Sequence of chain 1.B:
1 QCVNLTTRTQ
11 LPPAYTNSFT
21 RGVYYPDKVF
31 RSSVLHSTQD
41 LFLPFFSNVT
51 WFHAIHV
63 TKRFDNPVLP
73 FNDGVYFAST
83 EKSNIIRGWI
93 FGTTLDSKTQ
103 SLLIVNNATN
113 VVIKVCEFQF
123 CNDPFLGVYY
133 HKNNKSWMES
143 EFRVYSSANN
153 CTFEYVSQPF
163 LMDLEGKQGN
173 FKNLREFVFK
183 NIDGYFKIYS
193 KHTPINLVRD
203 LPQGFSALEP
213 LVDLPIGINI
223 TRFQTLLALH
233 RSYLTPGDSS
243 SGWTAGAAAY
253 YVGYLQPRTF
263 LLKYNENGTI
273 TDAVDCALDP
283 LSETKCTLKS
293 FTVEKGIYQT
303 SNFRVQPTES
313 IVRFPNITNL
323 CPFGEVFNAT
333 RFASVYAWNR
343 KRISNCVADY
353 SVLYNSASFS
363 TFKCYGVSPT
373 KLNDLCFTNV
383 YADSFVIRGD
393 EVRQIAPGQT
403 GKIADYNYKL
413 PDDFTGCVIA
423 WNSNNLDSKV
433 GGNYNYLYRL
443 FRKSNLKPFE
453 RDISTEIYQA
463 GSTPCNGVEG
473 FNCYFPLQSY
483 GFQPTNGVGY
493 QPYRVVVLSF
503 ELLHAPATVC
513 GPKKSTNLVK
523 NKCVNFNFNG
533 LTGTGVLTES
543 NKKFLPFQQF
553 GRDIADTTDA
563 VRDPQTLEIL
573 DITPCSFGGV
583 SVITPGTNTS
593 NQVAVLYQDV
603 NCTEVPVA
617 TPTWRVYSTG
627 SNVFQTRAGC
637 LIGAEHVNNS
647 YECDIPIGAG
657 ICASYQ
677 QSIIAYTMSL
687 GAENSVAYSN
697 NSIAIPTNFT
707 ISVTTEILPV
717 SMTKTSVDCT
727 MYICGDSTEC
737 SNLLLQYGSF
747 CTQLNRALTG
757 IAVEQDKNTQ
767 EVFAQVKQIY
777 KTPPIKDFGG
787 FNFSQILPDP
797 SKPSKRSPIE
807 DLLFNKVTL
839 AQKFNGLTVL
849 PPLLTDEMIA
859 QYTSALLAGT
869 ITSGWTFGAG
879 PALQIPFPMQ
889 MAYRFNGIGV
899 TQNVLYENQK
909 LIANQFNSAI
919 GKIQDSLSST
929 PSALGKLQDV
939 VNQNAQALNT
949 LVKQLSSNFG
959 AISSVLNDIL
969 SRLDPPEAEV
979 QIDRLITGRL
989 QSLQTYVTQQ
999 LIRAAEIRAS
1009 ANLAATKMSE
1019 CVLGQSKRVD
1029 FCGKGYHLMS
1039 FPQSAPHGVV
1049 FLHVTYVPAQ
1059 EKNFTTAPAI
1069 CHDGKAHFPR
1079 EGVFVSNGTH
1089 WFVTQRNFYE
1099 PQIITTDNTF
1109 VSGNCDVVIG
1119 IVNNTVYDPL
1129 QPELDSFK

Binding-site contacts:
Ligand atom O5 contacts residue ASN318 of chain 1.B at 2.4 Å (h-bond).
Ligand atom C5 contacts residue ASN318 of chain 1.B at 3.6 Å.
Ligand atom C2 contacts residue ASN318 of chain 1.B at 2.4 Å.
Ligand atom C1 contacts residue GLN567 of chain 1.B at 3.9 Å.
Ligand atom C6 contacts residue ASN318 of chain 1.B at 4.1 Å.
Ligand atom O3 contacts residue GLN567 of chain 1.B at 4.4 Å.
Ligand atom C2 contacts residue GLN567 of chain 1.B at 3.7 Å.
Ligand atom C7 contacts residue GLN567 of chain 1.B at 4.5 Å.
Ligand atom O7 contacts residue ARG315 of chain 1.B at 4.3 Å.
Ligand atom O7 contacts residue ASN318 of chain 1.B at 4.3 Å.
Ligand atom N2 contacts residue GLN567 of chain 1.B at 4.4 Å.
Ligand atom C1 contacts residue ASN318 of chain 1.B at 1.4 Å.
Ligand atom C4 contacts residue ASN318 of chain 1.B at 4.1 Å.
Ligand atom C7 contacts residue ASN318 of chain 1.B at 3.9 Å.
Ligand atom C3 contacts residue ASN318 of chain 1.B at 3.8 Å.
Ligand atom O7 contacts residue GLN567 of chain 1.B at 3.8 Å.
Ligand atom O5 contacts residue GLN567 of chain 1.B at 4.1 Å.
Ligand atom O4 contacts residue ASN318 of chain 1.B at 4.4 Å.
Ligand atom N2 contacts residue ASN318 of chain 1.B at 3.0 Å (h-bond).

A protein and the small-molecule ligand that binds it are described below.
Small molecule (SMILES): CC(=O)N[C@@H]1[C@@H](O)[C@H](O)[C@@H](CO)O[C@H]1O